Sequence of chain 1.B:
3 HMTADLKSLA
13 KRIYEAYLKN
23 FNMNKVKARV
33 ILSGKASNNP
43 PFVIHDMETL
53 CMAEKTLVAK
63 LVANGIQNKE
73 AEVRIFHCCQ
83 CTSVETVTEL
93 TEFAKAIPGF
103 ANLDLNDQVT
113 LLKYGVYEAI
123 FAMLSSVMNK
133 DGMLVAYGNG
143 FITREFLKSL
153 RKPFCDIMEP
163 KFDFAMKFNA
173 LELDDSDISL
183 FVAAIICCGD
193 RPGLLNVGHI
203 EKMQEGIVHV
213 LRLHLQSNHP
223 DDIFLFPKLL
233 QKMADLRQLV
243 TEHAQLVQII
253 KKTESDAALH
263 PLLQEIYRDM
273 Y

A protein and the small-molecule ligand that binds it are described below.
Small molecule (SMILES): CC(C)(Oc1ccc([C@@H]2CC2(Cl)Cl)cc1)C(=O)O

Binding-site contacts:
Ligand atom C09 contacts residue LEU59 of chain 1.B at 4.5 Å (hydrophobic).
Ligand atom C08 contacts residue CYS80 of chain 1.B at 3.5 Å (hydrophobic).
Ligand atom C11 contacts residue VAL137 of chain 1.B at 3.8 Å (hydrophobic).
Ligand atom C06 contacts residue CYS80 of chain 1.B at 3.4 Å (hydrophobic).
Ligand atom C07 contacts residue VAL137 of chain 1.B at 4.2 Å (hydrophobic).
Ligand atom CL2 contacts residue ILE46 of chain 1.B at 3.4 Å.
Ligand atom C10 contacts residue LEU59 of chain 1.B at 3.4 Å (hydrophobic).
Ligand atom C08 contacts residue ILE77 of chain 1.B at 4.4 Å (hydrophobic).
Ligand atom CL2 contacts residue VAL137 of chain 1.B at 3.8 Å.
Ligand atom C18 contacts residue LYS62 of chain 1.B at 3.8 Å.
Ligand atom C12 contacts residue LYS62 of chain 1.B at 4.2 Å.
Ligand atom C15 contacts residue ALA138 of chain 1.B at 4.4 Å (hydrophobic).
Ligand atom C13 contacts residue ALA138 of chain 1.B at 3.4 Å (hydrophobic).
Ligand atom C11 contacts residue ALA138 of chain 1.B at 3.8 Å (hydrophobic).
Ligand atom O04 contacts residue LEU59 of chain 1.B at 4.0 Å.
Ligand atom CL1 contacts residue VAL137 of chain 1.B at 4.2 Å.
Ligand atom C14 contacts residue ALA138 of chain 1.B at 4.0 Å (hydrophobic).
Ligand atom C17 contacts residue ALA138 of chain 1.B at 3.6 Å (hydrophobic).
Ligand atom O03 contacts residue ALA138 of chain 1.B at 4.0 Å.
Ligand atom C08 contacts residue LEU59 of chain 1.B at 4.2 Å (hydrophobic).
Ligand atom C07 contacts residue ILE46 of chain 1.B at 4.2 Å (hydrophobic).
Ligand atom C16 contacts residue TYR139 of chain 1.B at 3.2 Å (hydrophobic).
Ligand atom C11 contacts residue THR84 of chain 1.B at 4.0 Å.
Ligand atom O04 contacts residue LYS62 of chain 1.B at 3.9 Å.
Ligand atom O05 contacts residue LYS62 of chain 1.B at 2.7 Å (salt-bridge).
Ligand atom C09 contacts residue CYS80 of chain 1.B at 3.5 Å (hydrophobic).
Ligand atom C17 contacts residue LEU59 of chain 1.B at 3.7 Å (hydrophobic).
Ligand atom C11 contacts residue CYS80 of chain 1.B at 4.5 Å (hydrophobic).
Ligand atom C13 contacts residue THR84 of chain 1.B at 3.7 Å.
Ligand atom CL1 contacts residue ILE144 of chain 1.B at 3.6 Å.
Ligand atom C10 contacts residue CYS80 of chain 1.B at 3.6 Å (hydrophobic).
Ligand atom CL1 contacts residue ILE46 of chain 1.B at 4.1 Å.
Ligand atom C12 contacts residue LEU59 of chain 1.B at 3.7 Å (hydrophobic).
Ligand atom CL2 contacts residue LEU59 of chain 1.B at 3.9 Å.